Sequence of chain 1.E:
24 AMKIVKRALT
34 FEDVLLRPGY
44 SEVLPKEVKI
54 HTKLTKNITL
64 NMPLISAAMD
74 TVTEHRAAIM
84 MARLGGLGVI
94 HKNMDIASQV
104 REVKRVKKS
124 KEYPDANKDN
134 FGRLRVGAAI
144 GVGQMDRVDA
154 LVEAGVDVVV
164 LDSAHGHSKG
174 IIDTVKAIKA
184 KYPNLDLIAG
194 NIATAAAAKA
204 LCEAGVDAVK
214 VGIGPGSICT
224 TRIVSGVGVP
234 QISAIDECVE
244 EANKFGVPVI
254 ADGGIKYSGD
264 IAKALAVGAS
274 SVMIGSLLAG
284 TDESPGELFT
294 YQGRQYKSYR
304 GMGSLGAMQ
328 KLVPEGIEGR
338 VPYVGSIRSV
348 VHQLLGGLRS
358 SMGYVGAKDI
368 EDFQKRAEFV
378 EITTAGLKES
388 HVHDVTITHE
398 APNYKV

Binding-site contacts:
Ligand atom C21 contacts residue TYR361 of chain 1.E at 3.9 Å (hydrophobic).
Ligand atom N2 contacts residue IMP1 of chain 1.Z at 3.2 Å.
Ligand atom N2 contacts residue GLU332 of chain 1.F at 3.3 Å (salt-bridge).
Ligand atom N4 contacts residue GLU332 of chain 1.F at 2.9 Å (salt-bridge).
Ligand atom C17 contacts residue ALA167 of chain 1.F at 3.9 Å (hydrophobic).
Ligand atom C22 contacts residue SER357 of chain 1.E at 3.6 Å.
Ligand atom C10 contacts residue ALA167 of chain 1.F at 3.8 Å (hydrophobic).
Ligand atom C13 contacts residue GLU332 of chain 1.F at 3.8 Å.
Ligand atom C20 contacts residue PRO48 of chain 1.E at 3.8 Å (hydrophobic).
Ligand atom N2 contacts residue ALA167 of chain 1.F at 3.6 Å.
Ligand atom N1 contacts residue IMP1 of chain 1.Z at 3.8 Å.
Ligand atom N4 contacts residue ALA167 of chain 1.F at 3.8 Å.
Ligand atom C3 contacts residue GLY306 of chain 1.F at 3.6 Å.
Ligand atom N1 contacts residue ALA167 of chain 1.F at 3.6 Å.
Ligand atom N2 contacts residue THR224 of chain 1.F at 3.4 Å (h-bond).
Ligand atom N3 contacts residue GLU332 of chain 1.F at 3.2 Å (salt-bridge).
Ligand atom C7 contacts residue IMP1 of chain 1.Z at 3.5 Å.
Ligand atom C7 contacts residue ALA167 of chain 1.F at 3.5 Å (hydrophobic).
Ligand atom C22 contacts residue GLU332 of chain 1.F at 3.8 Å.
Ligand atom C13 contacts residue MET311 of chain 1.F at 3.8 Å (hydrophobic).
Ligand atom CL contacts residue SER44 of chain 1.E at 3.9 Å.
Ligand atom C22 contacts residue TYR361 of chain 1.E at 3.5 Å (hydrophobic).
Ligand atom C17 contacts residue GLU332 of chain 1.F at 3.8 Å.
Ligand atom C1 contacts residue GLY306 of chain 1.F at 3.9 Å.
Ligand atom C6 contacts residue ALA167 of chain 1.F at 3.8 Å (hydrophobic).
Ligand atom C21 contacts residue SER357 of chain 1.E at 3.7 Å.
Ligand atom CL contacts residue GLY360 of chain 1.E at 3.3 Å.
Ligand atom N2 contacts residue TYR361 of chain 1.E at 3.8 Å.
Ligand atom C21 contacts residue PRO48 of chain 1.E at 3.7 Å (hydrophobic).
Ligand atom O1 contacts residue IMP1 of chain 1.Z at 3.4 Å (h-bond).
Ligand atom O1 contacts residue ALA167 of chain 1.F at 3.8 Å.
Ligand atom C4 contacts residue GLY306 of chain 1.F at 3.9 Å.
Ligand atom C2 contacts residue GLY306 of chain 1.F at 3.6 Å.
Ligand atom C5 contacts residue ALA167 of chain 1.F at 3.9 Å (hydrophobic).
Ligand atom CL contacts residue HIS168 of chain 1.F at 3.8 Å.
Ligand atom C10 contacts residue GLU332 of chain 1.F at 3.6 Å.
Ligand atom C13 contacts residue GLY306 of chain 1.F at 3.8 Å.
Ligand atom C3 contacts residue MET305 of chain 1.F at 3.6 Å (hydrophobic).
Ligand atom CL contacts residue VAL46 of chain 1.E at 3.6 Å.
Ligand atom O2 contacts residue ALA167 of chain 1.F at 3.9 Å.

The protein below binds the small molecule below.
Small molecule (SMILES): [H]/N=C(\NO)c1cccc(C(C)(C)NC(=O)Nc2ccc(Cl)cc2)c1

Sequence of chain 1.F:
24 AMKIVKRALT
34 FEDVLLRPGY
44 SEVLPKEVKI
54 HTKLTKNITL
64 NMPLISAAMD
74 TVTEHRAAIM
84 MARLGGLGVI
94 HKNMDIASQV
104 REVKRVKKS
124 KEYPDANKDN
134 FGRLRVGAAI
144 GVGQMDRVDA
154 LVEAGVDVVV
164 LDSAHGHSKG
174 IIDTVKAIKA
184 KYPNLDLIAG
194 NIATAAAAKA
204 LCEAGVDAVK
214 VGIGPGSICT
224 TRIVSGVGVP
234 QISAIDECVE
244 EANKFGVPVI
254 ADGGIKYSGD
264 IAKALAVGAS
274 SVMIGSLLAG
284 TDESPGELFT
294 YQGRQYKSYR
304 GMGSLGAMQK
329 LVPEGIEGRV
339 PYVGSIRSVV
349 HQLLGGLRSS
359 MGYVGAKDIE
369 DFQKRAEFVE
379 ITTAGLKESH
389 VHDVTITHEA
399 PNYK